Binding-site contacts:
Ligand atom C2 contacts residue GLU188 of chain 1.B at 3.4 Å.
Ligand atom C3 contacts residue TRP428 of chain 1.B at 3.8 Å (hydrophobic).
Ligand atom C3 contacts residue HIS143 of chain 1.B at 3.8 Å.
Ligand atom C4 contacts residue TRP420 of chain 1.B at 4.0 Å (hydrophobic).
Ligand atom C2 contacts residue GLU373 of chain 1.B at 3.4 Å.
Ligand atom C3 contacts residue GLN42 of chain 1.B at 3.7 Å.
Ligand atom O3 contacts residue HIS143 of chain 1.B at 2.9 Å (h-bond).
Ligand atom C3 contacts residue GLU373 of chain 1.B at 3.7 Å.
Ligand atom O6 contacts residue GLU427 of chain 1.B at 2.6 Å (salt-bridge).
Ligand atom O3 contacts residue GLN42 of chain 1.B at 2.5 Å (h-bond).
Ligand atom C2 contacts residue HIS143 of chain 1.B at 3.8 Å.
Ligand atom O2 contacts residue ASN187 of chain 1.B at 2.8 Å (h-bond).
Ligand atom C5 contacts residue GLU373 of chain 1.B at 3.7 Å.
Ligand atom C7 contacts residue GLU373 of chain 1.B at 3.3 Å.
Ligand atom O2 contacts residue GLU373 of chain 1.B at 2.5 Å (salt-bridge).
Ligand atom N contacts residue GLU373 of chain 1.B at 2.7 Å (salt-bridge).
Ligand atom C6 contacts residue PHE436 of chain 1.B at 3.8 Å (hydrophobic).
Ligand atom O4 contacts residue GLU427 of chain 1.B at 2.8 Å (salt-bridge).
Ligand atom C6 contacts residue GLU427 of chain 1.B at 3.5 Å.
Ligand atom N contacts residue GLU188 of chain 1.B at 2.8 Å (salt-bridge).
Ligand atom O2 contacts residue HIS143 of chain 1.B at 3.0 Å (h-bond).
Ligand atom N contacts residue TYR317 of chain 1.B at 4.1 Å.
Ligand atom C7 contacts residue GLU188 of chain 1.B at 3.6 Å.
Ligand atom C3 contacts residue TRP420 of chain 1.B at 3.8 Å (hydrophobic).
Ligand atom O4 contacts residue TRP420 of chain 1.B at 3.2 Å.
Ligand atom O6 contacts residue TRP346 of chain 1.B at 3.4 Å.
Ligand atom O4 contacts residue TRP428 of chain 1.B at 3.6 Å (h-bond).
Ligand atom C5 contacts residue TYR317 of chain 1.B at 3.7 Å (hydrophobic).
Ligand atom C5 contacts residue TRP420 of chain 1.B at 4.0 Å (hydrophobic).
Ligand atom C4 contacts residue TRP428 of chain 1.B at 3.6 Å (hydrophobic).
Ligand atom O2 contacts residue ASN315 of chain 1.B at 4.0 Å.
Ligand atom C6 contacts residue TRP346 of chain 1.B at 4.1 Å (hydrophobic).
Ligand atom C2 contacts residue TRP144 of chain 1.B at 4.0 Å (hydrophobic).
Ligand atom C2 contacts residue ASN187 of chain 1.B at 3.8 Å.
Ligand atom O3 contacts residue TRP420 of chain 1.B at 3.6 Å.
Ligand atom C4 contacts residue GLU427 of chain 1.B at 3.8 Å.
Ligand atom O3 contacts residue TRP428 of chain 1.B at 2.9 Å (h-bond).
Ligand atom O4 contacts residue GLN42 of chain 1.B at 3.0 Å (h-bond).
Ligand atom O2 contacts residue GLU188 of chain 1.B at 3.6 Å.
Ligand atom C7 contacts residue TYR317 of chain 1.B at 3.5 Å (hydrophobic).

The small molecule below binds the protein below.
Small molecule (SMILES): OC[C@H]1CN[C@H](O)[C@@H](O)[C@@H]1O

Sequence of chain 1.B:
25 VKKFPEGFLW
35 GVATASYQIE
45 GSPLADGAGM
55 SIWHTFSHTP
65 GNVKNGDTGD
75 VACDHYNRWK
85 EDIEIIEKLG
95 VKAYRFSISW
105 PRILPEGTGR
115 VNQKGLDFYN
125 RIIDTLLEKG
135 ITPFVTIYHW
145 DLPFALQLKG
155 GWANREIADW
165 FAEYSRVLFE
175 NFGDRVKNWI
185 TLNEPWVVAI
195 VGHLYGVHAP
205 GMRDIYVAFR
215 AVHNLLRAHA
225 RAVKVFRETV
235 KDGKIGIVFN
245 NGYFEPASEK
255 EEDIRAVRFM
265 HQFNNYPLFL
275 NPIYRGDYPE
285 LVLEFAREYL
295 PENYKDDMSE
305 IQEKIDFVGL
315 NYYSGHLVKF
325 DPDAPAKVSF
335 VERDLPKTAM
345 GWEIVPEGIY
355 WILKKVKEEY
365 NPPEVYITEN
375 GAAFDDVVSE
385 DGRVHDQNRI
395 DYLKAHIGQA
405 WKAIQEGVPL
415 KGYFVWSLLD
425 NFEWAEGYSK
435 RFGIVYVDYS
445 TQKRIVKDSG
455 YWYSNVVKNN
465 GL